Sequence of chain 2.B:
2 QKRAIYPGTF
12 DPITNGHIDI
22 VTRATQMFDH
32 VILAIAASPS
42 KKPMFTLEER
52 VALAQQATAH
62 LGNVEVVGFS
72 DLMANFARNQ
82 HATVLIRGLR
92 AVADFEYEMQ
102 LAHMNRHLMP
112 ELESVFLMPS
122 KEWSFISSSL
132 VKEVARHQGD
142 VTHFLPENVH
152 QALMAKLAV

Sequence of chain 12.B:
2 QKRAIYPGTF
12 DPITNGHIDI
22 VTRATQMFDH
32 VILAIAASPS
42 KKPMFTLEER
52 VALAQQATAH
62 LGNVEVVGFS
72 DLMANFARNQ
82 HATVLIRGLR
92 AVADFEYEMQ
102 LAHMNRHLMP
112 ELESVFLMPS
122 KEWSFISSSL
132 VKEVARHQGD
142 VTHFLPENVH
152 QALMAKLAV

This small molecule binds to this protein.
Small molecule (SMILES): Cc1nc2cccc(O)c2[nH]1

Binding-site contacts:
Ligand atom O5 contacts residue LEU73 of chain 2.B at 3.5 Å.
Ligand atom C2 contacts residue VAL135 of chain 12.B at 3.6 Å (hydrophobic).
Ligand atom N8 contacts residue GLU134 of chain 12.B at 2.9 Å (salt-bridge).
Ligand atom C2 contacts residue LEU131 of chain 12.B at 4.1 Å (hydrophobic).
Ligand atom C2 contacts residue MET105 of chain 2.B at 3.8 Å (hydrophobic).
Ligand atom C3 contacts residue VAL135 of chain 12.B at 3.9 Å (hydrophobic).
Ligand atom C11 contacts residue HIS138 of chain 12.B at 3.6 Å.
Ligand atom C3 contacts residue GLU134 of chain 12.B at 3.9 Å.
Ligand atom C9 contacts residue GLU134 of chain 12.B at 3.9 Å.
Ligand atom C7 contacts residue GLU134 of chain 12.B at 3.8 Å.
Ligand atom C1 contacts residue VAL135 of chain 12.B at 4.1 Å (hydrophobic).
Ligand atom C3 contacts residue LEU102 of chain 2.B at 4.2 Å (hydrophobic).
Ligand atom O5 contacts residue LEU109 of chain 2.B at 4.0 Å.
Ligand atom O5 contacts residue ASN106 of chain 2.B at 2.6 Å (h-bond).
Ligand atom C4 contacts residue ASN106 of chain 2.B at 3.2 Å.
Ligand atom C11 contacts residue MET74 of chain 2.B at 4.2 Å (hydrophobic).
Ligand atom N10 contacts residue LEU73 of chain 2.B at 3.6 Å.
Ligand atom C11 contacts residue GLU134 of chain 12.B at 4.3 Å.
Ligand atom C1 contacts residue LEU109 of chain 2.B at 3.9 Å (hydrophobic).
Ligand atom C9 contacts residue LEU73 of chain 2.B at 4.4 Å (hydrophobic).
Ligand atom C6 contacts residue LEU73 of chain 2.B at 3.5 Å (hydrophobic).
Ligand atom C1 contacts residue LEU73 of chain 2.B at 4.2 Å (hydrophobic).
Ligand atom N10 contacts residue MET74 of chain 2.B at 2.9 Å (h-bond).
Ligand atom C2 contacts residue ASN106 of chain 2.B at 4.4 Å.
Ligand atom C4 contacts residue LEU73 of chain 2.B at 3.5 Å (hydrophobic).
Ligand atom C9 contacts residue HIS138 of chain 12.B at 4.2 Å.
Ligand atom C7 contacts residue LEU73 of chain 2.B at 4.3 Å (hydrophobic).
Ligand atom O5 contacts residue ALA75 of chain 2.B at 3.1 Å (h-bond).
Ligand atom C4 contacts residue LEU109 of chain 2.B at 4.3 Å (hydrophobic).
Ligand atom C11 contacts residue ASP72 of chain 2.B at 3.7 Å.
Ligand atom C4 contacts residue ALA75 of chain 2.B at 4.3 Å (hydrophobic).
Ligand atom C3 contacts residue LEU131 of chain 12.B at 4.2 Å (hydrophobic).
Ligand atom C6 contacts residue MET74 of chain 2.B at 3.6 Å (hydrophobic).
Ligand atom C1 contacts residue MET105 of chain 2.B at 3.9 Å (hydrophobic).
Ligand atom C9 contacts residue MET74 of chain 2.B at 4.0 Å (hydrophobic).
Ligand atom C4 contacts residue MET74 of chain 2.B at 3.5 Å (hydrophobic).
Ligand atom N8 contacts residue HIS138 of chain 12.B at 4.3 Å.
Ligand atom C2 contacts residue LEU102 of chain 2.B at 4.2 Å (hydrophobic).
Ligand atom C1 contacts residue ASN106 of chain 2.B at 3.1 Å.
Ligand atom O5 contacts residue MET74 of chain 2.B at 3.1 Å.